This protein binds this small molecule.
Small molecule (SMILES): CC(=O)N[C@@H]1[C@@H](O)[C@H](O)[C@@H](CO)O[C@H]1O

Binding-site contacts:
Ligand atom O5 contacts residue ASN61 of chain 1.A at 2.3 Å (h-bond).
Ligand atom C8 contacts residue ASN61 of chain 1.A at 4.3 Å.
Ligand atom C5 contacts residue ASN61 of chain 1.A at 3.6 Å.
Ligand atom O7 contacts residue ASN61 of chain 1.A at 2.9 Å (h-bond).
Ligand atom C2 contacts residue ASN61 of chain 1.A at 2.4 Å.
Ligand atom C3 contacts residue ASN61 of chain 1.A at 3.8 Å.
Ligand atom C1 contacts residue ASN61 of chain 1.A at 1.4 Å.
Ligand atom N2 contacts residue ASN61 of chain 1.A at 2.9 Å (h-bond).
Ligand atom C7 contacts residue ASN61 of chain 1.A at 3.1 Å.
Ligand atom C4 contacts residue ASN61 of chain 1.A at 4.2 Å.

Sequence of chain 1.A:
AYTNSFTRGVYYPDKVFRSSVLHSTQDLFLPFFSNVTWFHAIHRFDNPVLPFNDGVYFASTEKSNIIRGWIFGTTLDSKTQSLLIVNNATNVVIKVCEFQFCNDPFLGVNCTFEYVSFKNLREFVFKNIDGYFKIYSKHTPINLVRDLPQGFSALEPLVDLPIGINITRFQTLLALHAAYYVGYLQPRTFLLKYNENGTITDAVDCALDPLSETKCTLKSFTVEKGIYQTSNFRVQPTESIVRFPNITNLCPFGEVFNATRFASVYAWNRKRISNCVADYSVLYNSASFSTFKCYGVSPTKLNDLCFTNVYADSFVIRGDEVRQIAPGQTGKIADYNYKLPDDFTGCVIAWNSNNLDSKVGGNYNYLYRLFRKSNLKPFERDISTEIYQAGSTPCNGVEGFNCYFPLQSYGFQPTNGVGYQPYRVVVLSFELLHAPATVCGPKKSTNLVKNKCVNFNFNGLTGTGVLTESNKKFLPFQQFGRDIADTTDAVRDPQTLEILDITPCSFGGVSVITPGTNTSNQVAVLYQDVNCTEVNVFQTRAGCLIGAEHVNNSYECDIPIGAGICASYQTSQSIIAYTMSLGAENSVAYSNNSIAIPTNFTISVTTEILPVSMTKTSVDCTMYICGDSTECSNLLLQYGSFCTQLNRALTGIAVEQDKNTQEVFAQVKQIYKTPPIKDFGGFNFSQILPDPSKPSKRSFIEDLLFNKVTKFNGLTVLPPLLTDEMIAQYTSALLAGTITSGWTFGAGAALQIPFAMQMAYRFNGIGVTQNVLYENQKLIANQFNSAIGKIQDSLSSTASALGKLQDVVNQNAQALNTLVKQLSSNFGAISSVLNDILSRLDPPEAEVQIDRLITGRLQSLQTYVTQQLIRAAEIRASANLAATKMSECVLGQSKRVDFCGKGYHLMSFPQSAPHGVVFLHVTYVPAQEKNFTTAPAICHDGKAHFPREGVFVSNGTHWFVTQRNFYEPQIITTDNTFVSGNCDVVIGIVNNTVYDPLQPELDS